A small-molecule ligand and the protein it binds are described below.
Small molecule (SMILES): CC(=O)N[C@H]1[C@H](O[C@H]2[C@H](O)[C@@H](NC(C)=O)CO[C@@H]2CO)O[C@H](CO)[C@@H](O)[C@@H]1O

Sequence of chain 1.D:
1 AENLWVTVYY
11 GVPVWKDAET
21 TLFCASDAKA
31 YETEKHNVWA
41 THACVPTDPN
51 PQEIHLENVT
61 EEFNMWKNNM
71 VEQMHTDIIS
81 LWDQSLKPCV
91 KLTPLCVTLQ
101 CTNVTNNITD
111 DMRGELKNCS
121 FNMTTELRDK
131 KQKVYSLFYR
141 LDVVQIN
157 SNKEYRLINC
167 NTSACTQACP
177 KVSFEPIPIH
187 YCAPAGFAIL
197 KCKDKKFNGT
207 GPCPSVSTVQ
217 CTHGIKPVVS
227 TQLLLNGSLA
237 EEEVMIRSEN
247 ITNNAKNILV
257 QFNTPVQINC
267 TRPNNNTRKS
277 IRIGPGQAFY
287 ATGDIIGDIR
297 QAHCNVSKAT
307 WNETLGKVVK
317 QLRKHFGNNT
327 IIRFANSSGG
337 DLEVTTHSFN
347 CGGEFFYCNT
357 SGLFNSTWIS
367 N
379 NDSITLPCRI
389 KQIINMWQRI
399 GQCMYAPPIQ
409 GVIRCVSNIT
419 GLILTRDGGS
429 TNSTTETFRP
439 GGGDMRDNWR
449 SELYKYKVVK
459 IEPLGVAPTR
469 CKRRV

Binding-site contacts:
Ligand atom C7 contacts residue ASN271 of chain 1.D at 4.1 Å.
Ligand atom C7 contacts residue VAL410 of chain 1.D at 4.4 Å (hydrophobic).
Ligand atom O5 contacts residue ASN271 of chain 1.D at 2.3 Å (h-bond).
Ligand atom O5 contacts residue ILE292 of chain 1.D at 4.2 Å.
Ligand atom O6 contacts residue ILE292 of chain 1.D at 4.2 Å.
Ligand atom C8 contacts residue VAL410 of chain 1.D at 3.7 Å (hydrophobic).
Ligand atom N2 contacts residue ASN271 of chain 1.D at 3.0 Å (h-bond).
Ligand atom C3 contacts residue ASN271 of chain 1.D at 3.8 Å.
Ligand atom C5 contacts residue ILE292 of chain 1.D at 4.5 Å (hydrophobic).
Ligand atom C1 contacts residue ASN271 of chain 1.D at 1.4 Å.
Ligand atom C5 contacts residue ASN271 of chain 1.D at 3.6 Å.
Ligand atom C6 contacts residue ILE292 of chain 1.D at 3.6 Å (hydrophobic).
Ligand atom C2 contacts residue ASN271 of chain 1.D at 2.5 Å.
Ligand atom C4 contacts residue ASN271 of chain 1.D at 4.2 Å.